Binding-site contacts:
Ligand atom C4 contacts residue GLY345 of chain 1.A at 4.2 Å.
Ligand atom C3 contacts residue ASN350 of chain 1.A at 3.8 Å.
Ligand atom O5 contacts residue GLY345 of chain 1.A at 4.2 Å.
Ligand atom C7 contacts residue ASN350 of chain 1.A at 3.7 Å.
Ligand atom C6 contacts residue SER347 of chain 1.A at 3.7 Å.
Ligand atom C5 contacts residue ASN350 of chain 1.A at 3.7 Å.
Ligand atom C4 contacts residue ASN350 of chain 1.A at 4.2 Å.
Ligand atom N2 contacts residue GLY345 of chain 1.A at 4.3 Å.
Ligand atom O5 contacts residue SER347 of chain 1.A at 3.3 Å.
Ligand atom C1 contacts residue SER347 of chain 1.A at 3.9 Å.
Ligand atom C5 contacts residue SER347 of chain 1.A at 3.8 Å.
Ligand atom C3 contacts residue GLY345 of chain 1.A at 3.8 Å.
Ligand atom C8 contacts residue LEU353 of chain 1.A at 4.0 Å (hydrophobic).
Ligand atom C1 contacts residue ASN350 of chain 1.A at 1.5 Å.
Ligand atom O6 contacts residue SER347 of chain 1.A at 4.4 Å.
Ligand atom C2 contacts residue ASN350 of chain 1.A at 2.5 Å.
Ligand atom N2 contacts residue ASN350 of chain 1.A at 3.0 Å (h-bond).
Ligand atom O7 contacts residue ASN350 of chain 1.A at 3.5 Å (h-bond).
Ligand atom C2 contacts residue GLY345 of chain 1.A at 4.2 Å.
Ligand atom C6 contacts residue PHE346 of chain 1.A at 4.3 Å (hydrophobic).
Ligand atom O4 contacts residue GLY345 of chain 1.A at 4.1 Å.
Ligand atom O5 contacts residue ASN350 of chain 1.A at 2.4 Å (h-bond).
Ligand atom C1 contacts residue GLY345 of chain 1.A at 3.9 Å.
Ligand atom C5 contacts residue GLY345 of chain 1.A at 3.7 Å.

Sequence of chain 1.A:
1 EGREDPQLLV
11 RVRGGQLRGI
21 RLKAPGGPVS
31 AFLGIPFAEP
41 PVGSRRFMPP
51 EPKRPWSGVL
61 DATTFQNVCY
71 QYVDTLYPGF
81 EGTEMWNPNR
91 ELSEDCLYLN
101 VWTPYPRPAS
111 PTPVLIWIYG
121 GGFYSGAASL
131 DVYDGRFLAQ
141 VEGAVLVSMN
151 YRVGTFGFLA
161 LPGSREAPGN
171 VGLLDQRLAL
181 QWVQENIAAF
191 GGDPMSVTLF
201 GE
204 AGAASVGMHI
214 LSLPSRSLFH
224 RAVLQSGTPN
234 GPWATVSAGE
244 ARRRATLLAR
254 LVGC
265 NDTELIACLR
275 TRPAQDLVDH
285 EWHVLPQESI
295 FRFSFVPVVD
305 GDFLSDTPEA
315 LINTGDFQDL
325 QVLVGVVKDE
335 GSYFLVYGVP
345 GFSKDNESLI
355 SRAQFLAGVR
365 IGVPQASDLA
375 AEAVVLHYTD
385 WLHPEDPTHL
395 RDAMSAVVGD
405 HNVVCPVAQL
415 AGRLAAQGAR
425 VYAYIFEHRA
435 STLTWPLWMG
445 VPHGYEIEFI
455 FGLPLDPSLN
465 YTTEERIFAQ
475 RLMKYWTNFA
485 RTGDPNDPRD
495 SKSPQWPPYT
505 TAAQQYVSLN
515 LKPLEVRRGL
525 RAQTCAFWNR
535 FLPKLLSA

A small-molecule ligand and the protein it binds are described below.
Small molecule (SMILES): CC(=O)N[C@@H]1[C@@H](O)[C@H](O)[C@@H](CO)O[C@H]1O